Sequence of chain 1.E:
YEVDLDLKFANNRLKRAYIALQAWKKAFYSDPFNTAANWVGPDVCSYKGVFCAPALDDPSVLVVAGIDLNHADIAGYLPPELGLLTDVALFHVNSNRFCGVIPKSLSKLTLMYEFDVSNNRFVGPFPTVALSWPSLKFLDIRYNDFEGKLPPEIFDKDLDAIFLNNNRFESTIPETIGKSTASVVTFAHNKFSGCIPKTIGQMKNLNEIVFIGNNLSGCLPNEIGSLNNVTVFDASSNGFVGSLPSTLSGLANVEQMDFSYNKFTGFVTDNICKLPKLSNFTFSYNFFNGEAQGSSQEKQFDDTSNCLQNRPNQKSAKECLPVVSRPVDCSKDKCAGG

Binding-site contacts:
Ligand atom C7 contacts residue LYS234 of chain 1.E at 4.0 Å.
Ligand atom C2 contacts residue ASN259 of chain 1.E at 2.4 Å.
Ligand atom C4 contacts residue ASN259 of chain 1.E at 4.2 Å.
Ligand atom C7 contacts residue ASN259 of chain 1.E at 3.9 Å.
Ligand atom O5 contacts residue ASN259 of chain 1.E at 2.3 Å (h-bond).
Ligand atom O7 contacts residue LYS234 of chain 1.E at 3.4 Å.
Ligand atom O3 contacts residue LYS234 of chain 1.E at 4.4 Å.
Ligand atom C1 contacts residue LYS234 of chain 1.E at 4.5 Å.
Ligand atom C2 contacts residue LYS234 of chain 1.E at 3.7 Å.
Ligand atom N2 contacts residue LYS234 of chain 1.E at 4.2 Å.
Ligand atom N2 contacts residue ASN259 of chain 1.E at 2.9 Å (h-bond).
Ligand atom O6 contacts residue ASN259 of chain 1.E at 4.4 Å.
Ligand atom C8 contacts residue SER256 of chain 1.E at 3.4 Å.
Ligand atom C1 contacts residue ASN259 of chain 1.E at 1.4 Å.
Ligand atom C3 contacts residue ASN259 of chain 1.E at 3.8 Å.
Ligand atom C8 contacts residue ASN258 of chain 1.E at 4.1 Å.
Ligand atom C5 contacts residue ASN259 of chain 1.E at 3.6 Å.
Ligand atom C3 contacts residue LYS234 of chain 1.E at 4.5 Å.

A small-molecule ligand and the protein it binds are described below.
Small molecule (SMILES): CC(=O)N[C@H]1[C@H](O[C@H]2[C@H](O)[C@@H](NC(C)=O)CO[C@@H]2CO)O[C@H](CO)[C@@H](O)[C@@H]1O